Sequence of chain 4.A:
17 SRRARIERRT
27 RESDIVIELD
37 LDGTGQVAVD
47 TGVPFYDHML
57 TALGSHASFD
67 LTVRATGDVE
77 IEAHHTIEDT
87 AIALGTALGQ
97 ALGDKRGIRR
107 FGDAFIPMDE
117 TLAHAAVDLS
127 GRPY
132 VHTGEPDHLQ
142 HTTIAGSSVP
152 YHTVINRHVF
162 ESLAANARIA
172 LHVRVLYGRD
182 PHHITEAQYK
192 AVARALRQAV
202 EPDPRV

Sequence of chain 14.A:
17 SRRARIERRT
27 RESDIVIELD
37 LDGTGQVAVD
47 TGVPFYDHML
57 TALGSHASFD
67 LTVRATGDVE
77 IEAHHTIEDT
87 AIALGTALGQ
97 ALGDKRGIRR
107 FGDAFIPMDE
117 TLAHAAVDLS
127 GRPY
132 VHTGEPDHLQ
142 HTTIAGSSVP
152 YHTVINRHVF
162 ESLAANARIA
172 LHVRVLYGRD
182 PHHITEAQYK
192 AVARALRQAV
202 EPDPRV

Sequence of chain 23.A:
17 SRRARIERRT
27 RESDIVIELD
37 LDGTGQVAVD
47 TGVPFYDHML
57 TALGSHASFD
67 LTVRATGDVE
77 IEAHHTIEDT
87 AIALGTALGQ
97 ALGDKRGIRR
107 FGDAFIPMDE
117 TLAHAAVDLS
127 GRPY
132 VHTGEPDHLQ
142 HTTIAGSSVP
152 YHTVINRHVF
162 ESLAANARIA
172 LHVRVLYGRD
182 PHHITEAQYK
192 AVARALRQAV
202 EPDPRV

A small-molecule ligand and the protein it binds are described below.
Small molecule (SMILES): O=P(O)(O)OC[C@@H](O)[C@@H](O)c1cnc[nH]1

Binding-site contacts:
Ligand atom C4 contacts residue MET114 of chain 14.A at 3.7 Å (hydrophobic).
Ligand atom OP4 contacts residue HIS62 of chain 14.A at 3.2 Å (h-bond).
Ligand atom OP5 contacts residue ARG106 of chain 23.A at 3.9 Å.
Ligand atom N1 contacts residue HIS80 of chain 4.A at 3.4 Å (h-bond).
Ligand atom N1 contacts residue MN1 of chain 4.B at 2.3 Å.
Ligand atom C4 contacts residue HIS81 of chain 4.A at 3.4 Å.
Ligand atom C6 contacts residue MN1 of chain 4.B at 3.1 Å.
Ligand atom OP1 contacts residue GLU187 of chain 14.A at 3.6 Å (salt-bridge).
Ligand atom N2 contacts residue MN1 of chain 14.C at 2.2 Å.
Ligand atom N2 contacts residue GLU187 of chain 14.A at 3.3 Å (salt-bridge).
Ligand atom O3 contacts residue HIS54 of chain 14.A at 3.3 Å (h-bond).
Ligand atom O3 contacts residue HIS81 of chain 4.A at 3.5 Å (h-bond).
Ligand atom N1 contacts residue GLU84 of chain 4.A at 3.2 Å (salt-bridge).
Ligand atom P contacts residue ARG106 of chain 23.A at 3.6 Å.
Ligand atom C5 contacts residue MET114 of chain 14.A at 3.6 Å (hydrophobic).
Ligand atom C6 contacts residue MET114 of chain 14.A at 3.4 Å (hydrophobic).
Ligand atom C6 contacts residue MN1 of chain 14.C at 3.4 Å.
Ligand atom C2 contacts residue GLU28 of chain 4.A at 3.8 Å.
Ligand atom C3 contacts residue MN1 of chain 14.C at 3.2 Å.
Ligand atom N1 contacts residue HIS184 of chain 14.A at 3.5 Å (h-bond).
Ligand atom O3 contacts residue MN1 of chain 14.C at 2.5 Å.
Ligand atom OP4 contacts residue ARG106 of chain 23.A at 3.8 Å.
Ligand atom C3 contacts residue GLU187 of chain 14.A at 3.9 Å.
Ligand atom N2 contacts residue MET114 of chain 14.A at 3.6 Å.
Ligand atom C3 contacts residue GLU28 of chain 4.A at 3.8 Å.
Ligand atom O3 contacts residue GLU187 of chain 14.A at 2.7 Å (salt-bridge).
Ligand atom C6 contacts residue HIS184 of chain 14.A at 3.7 Å.
Ligand atom C6 contacts residue HIS80 of chain 4.A at 3.3 Å.
Ligand atom N2 contacts residue HIS183 of chain 14.A at 3.2 Å (h-bond).
Ligand atom O2 contacts residue GLU28 of chain 4.A at 3.0 Å (salt-bridge).
Ligand atom C6 contacts residue HIS183 of chain 14.A at 3.6 Å.
Ligand atom N1 contacts residue MET114 of chain 14.A at 3.5 Å.
Ligand atom C5 contacts residue MN1 of chain 4.B at 3.5 Å.
Ligand atom C4 contacts residue MN1 of chain 14.C at 3.0 Å.
Ligand atom OP4 contacts residue LYS191 of chain 14.A at 3.8 Å.
Ligand atom C5 contacts residue GLU84 of chain 4.A at 3.6 Å.
Ligand atom N2 contacts residue HIS81 of chain 4.A at 2.9 Å (h-bond).
Ligand atom OP6 contacts residue ARG106 of chain 23.A at 2.8 Å (salt-bridge).
Ligand atom C3 contacts residue HIS81 of chain 4.A at 3.3 Å.
Ligand atom OP6 contacts residue LYS191 of chain 14.A at 3.2 Å (salt-bridge).